Binding-site contacts:
Ligand atom C13 contacts residue HIS233 of chain 1.C at 3.5 Å.
Ligand atom C13 contacts residue PHE227 of chain 1.C at 3.8 Å (hydrophobic).
Ligand atom C13 contacts residue ASP230 of chain 1.C at 3.9 Å.
Ligand atom C5 contacts residue ILE336 of chain 1.C at 4.0 Å (hydrophobic).
Ligand atom C17 contacts residue ASP230 of chain 1.C at 3.9 Å.
Ligand atom C14 contacts residue GLN226 of chain 1.C at 3.9 Å.
Ligand atom C4 contacts residue ILE336 of chain 1.C at 4.3 Å (hydrophobic).
Ligand atom C2 contacts residue MET231 of chain 1.C at 4.3 Å (hydrophobic).
Ligand atom C15 contacts residue HIS323 of chain 1.C at 4.4 Å.
Ligand atom C17 contacts residue HIS323 of chain 1.C at 3.5 Å.
Ligand atom C4 contacts residue GLN322 of chain 1.C at 4.2 Å.
Ligand atom C12 contacts residue ASP230 of chain 1.C at 3.2 Å.
Ligand atom C16 contacts residue HIS323 of chain 1.C at 4.1 Å.
Ligand atom C14 contacts residue PHE227 of chain 1.C at 3.8 Å (hydrophobic).
Ligand atom C1 contacts residue ALA234 of chain 1.C at 4.2 Å (hydrophobic).
Ligand atom C17 contacts residue MET231 of chain 1.C at 3.9 Å (hydrophobic).
Ligand atom C12 contacts residue HIS323 of chain 1.C at 3.4 Å.
Ligand atom C6 contacts residue VAL287 of chain 1.C at 4.2 Å (hydrophobic).
Ligand atom C4 contacts residue MET231 of chain 1.C at 4.1 Å (hydrophobic).
Ligand atom C3 contacts residue GLN322 of chain 1.C at 4.3 Å.
Ligand atom C3 contacts residue LEU333 of chain 1.C at 4.4 Å (hydrophobic).
Ligand atom C12 contacts residue MET231 of chain 1.C at 4.2 Å (hydrophobic).
Ligand atom C5 contacts residue VAL287 of chain 1.C at 4.4 Å (hydrophobic).
Ligand atom C13 contacts residue LEU333 of chain 1.C at 4.4 Å (hydrophobic).
Ligand atom C6 contacts residue ILE336 of chain 1.C at 4.3 Å (hydrophobic).
Ligand atom C15 contacts residue LEU333 of chain 1.C at 3.4 Å (hydrophobic).
Ligand atom C17 contacts residue HIS233 of chain 1.C at 3.9 Å.
Ligand atom C2 contacts residue LEU333 of chain 1.C at 4.3 Å (hydrophobic).
Ligand atom C16 contacts residue HIS233 of chain 1.C at 4.1 Å.
Ligand atom C13 contacts residue HIS323 of chain 1.C at 3.8 Å.
Ligand atom C16 contacts residue LEU333 of chain 1.C at 3.9 Å (hydrophobic).
Ligand atom C3 contacts residue MET231 of chain 1.C at 3.7 Å (hydrophobic).
Ligand atom C14 contacts residue HIS323 of chain 1.C at 4.3 Å.
Ligand atom C12 contacts residue GLN226 of chain 1.C at 3.6 Å.
Ligand atom C13 contacts residue GLN226 of chain 1.C at 3.3 Å.
Ligand atom C15 contacts residue HIS233 of chain 1.C at 4.1 Å.
Ligand atom C12 contacts residue HIS233 of chain 1.C at 3.5 Å.
Ligand atom C14 contacts residue LEU333 of chain 1.C at 3.7 Å (hydrophobic).
Ligand atom C4 contacts residue GLY321 of chain 1.C at 4.0 Å.
Ligand atom C14 contacts residue HIS233 of chain 1.C at 3.8 Å.

Sequence of chain 1.C:
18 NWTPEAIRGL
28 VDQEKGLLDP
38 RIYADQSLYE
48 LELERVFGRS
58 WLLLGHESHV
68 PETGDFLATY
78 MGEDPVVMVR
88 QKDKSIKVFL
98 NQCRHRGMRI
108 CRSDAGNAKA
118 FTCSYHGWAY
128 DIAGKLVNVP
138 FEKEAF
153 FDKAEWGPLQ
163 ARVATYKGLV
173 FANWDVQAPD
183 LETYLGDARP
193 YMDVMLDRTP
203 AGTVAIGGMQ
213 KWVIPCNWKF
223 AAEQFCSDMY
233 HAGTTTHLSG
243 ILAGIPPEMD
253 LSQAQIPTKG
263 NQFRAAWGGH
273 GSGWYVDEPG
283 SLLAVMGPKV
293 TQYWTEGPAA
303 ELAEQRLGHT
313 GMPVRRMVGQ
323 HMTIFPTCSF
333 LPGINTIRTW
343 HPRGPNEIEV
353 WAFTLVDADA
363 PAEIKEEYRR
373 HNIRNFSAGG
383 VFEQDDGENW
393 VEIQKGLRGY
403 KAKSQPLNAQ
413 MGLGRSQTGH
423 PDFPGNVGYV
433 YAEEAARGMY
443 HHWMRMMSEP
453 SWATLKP

A small-molecule ligand and the protein it binds are described below.
Small molecule (SMILES): c1ccc(-c2ccccc2)cc1